Binding-site contacts:
Ligand atom CG contacts residue GLU63 of chain 1.A at 3.3 Å.
Ligand atom C contacts residue LYS146 of chain 1.A at 3.4 Å.
Ligand atom C contacts residue TRP73 of chain 1.A at 3.3 Å (hydrophobic).
Ligand atom CA contacts residue TYR156 of chain 1.A at 3.5 Å (hydrophobic).
Ligand atom CA contacts residue TYR7 of chain 1.A at 3.4 Å (hydrophobic).
Ligand atom OXT contacts residue LYS146 of chain 1.A at 2.7 Å (salt-bridge).
Ligand atom N contacts residue TYR171 of chain 1.A at 2.7 Å (h-bond).
Ligand atom OXT contacts residue ASN80 of chain 1.A at 2.9 Å (h-bond).
Ligand atom O contacts residue TRP73 of chain 1.A at 2.9 Å (h-bond).
Ligand atom N contacts residue GLN70 of chain 1.A at 3.1 Å (h-bond).
Ligand atom N contacts residue TYR7 of chain 1.A at 3.5 Å.
Ligand atom O contacts residue TRP147 of chain 1.A at 3.2 Å (h-bond).
Ligand atom CG contacts residue LYS66 of chain 1.A at 3.3 Å.
Ligand atom O contacts residue THR143 of chain 1.A at 2.6 Å (h-bond).
Ligand atom CE contacts residue GLU163 of chain 1.A at 3.3 Å.
Ligand atom CE contacts residue TYR156 of chain 1.A at 3.2 Å (hydrophobic).
Ligand atom CB contacts residue GLN70 of chain 1.A at 3.3 Å.
Ligand atom O contacts residue TYR84 of chain 1.A at 2.8 Å (h-bond).
Ligand atom CE contacts residue PHE116 of chain 1.A at 3.4 Å (hydrophobic).
Ligand atom N contacts residue TYR7 of chain 1.A at 2.9 Å (h-bond).
Ligand atom C contacts residue TYR84 of chain 1.A at 3.4 Å (hydrophobic).
Ligand atom SD contacts residue LYS66 of chain 1.A at 3.3 Å (salt-bridge).
Ligand atom O contacts residue TYR159 of chain 1.A at 2.5 Å (h-bond).
Ligand atom CE contacts residue TRP73 of chain 1.A at 3.5 Å (hydrophobic).
Ligand atom N contacts residue TYR156 of chain 1.A at 2.9 Å (h-bond).
Ligand atom O contacts residue TRP147 of chain 1.A at 2.9 Å (h-bond).
Ligand atom CB contacts residue TRP73 of chain 1.A at 3.5 Å (hydrophobic).
Ligand atom O contacts residue GLN70 of chain 1.A at 3.5 Å (h-bond).
Ligand atom O contacts residue LYS146 of chain 1.A at 3.1 Å.
Ligand atom OG1 contacts residue TYR156 of chain 1.A at 3.2 Å (h-bond).
Ligand atom OXT contacts residue TYR84 of chain 1.A at 3.2 Å (h-bond).
Ligand atom N contacts residue TYR159 of chain 1.A at 3.4 Å (h-bond).
Ligand atom N contacts residue SER77 of chain 1.A at 3.1 Å (h-bond).
Ligand atom CG contacts residue SER77 of chain 1.A at 3.4 Å.
Ligand atom CB contacts residue SER77 of chain 1.A at 3.5 Å.
Ligand atom C contacts residue TRP147 of chain 1.A at 3.5 Å (hydrophobic).
Ligand atom CG contacts residue GLU9 of chain 1.A at 3.5 Å.
Ligand atom CA contacts residue TRP73 of chain 1.A at 3.5 Å (hydrophobic).
Ligand atom C contacts residue TYR7 of chain 1.A at 3.5 Å (hydrophobic).
Ligand atom O contacts residue TRP73 of chain 1.A at 3.2 Å.

Sequence of chain 1.A:
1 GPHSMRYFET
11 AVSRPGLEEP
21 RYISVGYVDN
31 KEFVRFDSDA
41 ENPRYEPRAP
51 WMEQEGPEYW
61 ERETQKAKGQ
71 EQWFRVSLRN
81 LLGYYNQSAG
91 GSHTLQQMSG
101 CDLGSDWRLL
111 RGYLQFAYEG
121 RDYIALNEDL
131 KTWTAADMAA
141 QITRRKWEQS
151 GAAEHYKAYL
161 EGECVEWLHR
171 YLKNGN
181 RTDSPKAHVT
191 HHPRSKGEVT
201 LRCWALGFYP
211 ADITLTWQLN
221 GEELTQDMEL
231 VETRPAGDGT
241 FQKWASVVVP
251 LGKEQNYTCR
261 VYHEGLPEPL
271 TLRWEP

A protein and the small-molecule ligand that binds it are described below.
Small molecule (SMILES): CC[C@H](NC(=O)[C@@H](N)CCSC)C(=O)N[C@@H](CC(C)C)C(=O)N[C@@H](CCCN=C(N)N)C(=O)N[C@@H](CCSC)C(=O)N[C@H](C(=O)N[C@@H](C)C(=O)N[C@H](C(=O)N[C@@H](CCSC)C(=O)O)C(C)C)[C@@H](C)O